Sequence of chain 2.A:
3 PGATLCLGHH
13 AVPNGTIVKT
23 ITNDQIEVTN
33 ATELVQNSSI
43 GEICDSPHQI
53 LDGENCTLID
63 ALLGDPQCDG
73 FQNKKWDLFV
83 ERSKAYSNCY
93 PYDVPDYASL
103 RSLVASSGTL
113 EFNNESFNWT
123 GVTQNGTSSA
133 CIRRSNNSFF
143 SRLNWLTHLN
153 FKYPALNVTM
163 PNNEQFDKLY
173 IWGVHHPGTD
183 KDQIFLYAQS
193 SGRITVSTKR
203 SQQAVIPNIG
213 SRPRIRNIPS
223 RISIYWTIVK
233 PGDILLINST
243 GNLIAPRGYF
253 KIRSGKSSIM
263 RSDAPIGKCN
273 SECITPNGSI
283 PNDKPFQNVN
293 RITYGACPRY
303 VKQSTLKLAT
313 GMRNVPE

This small molecule binds to this protein.
Small molecule (SMILES): CC(=O)N[C@@H]1[C@@H](O)[C@H](O)[C@@H](CO)O[C@H]1O

Sequence of chain 2.B:
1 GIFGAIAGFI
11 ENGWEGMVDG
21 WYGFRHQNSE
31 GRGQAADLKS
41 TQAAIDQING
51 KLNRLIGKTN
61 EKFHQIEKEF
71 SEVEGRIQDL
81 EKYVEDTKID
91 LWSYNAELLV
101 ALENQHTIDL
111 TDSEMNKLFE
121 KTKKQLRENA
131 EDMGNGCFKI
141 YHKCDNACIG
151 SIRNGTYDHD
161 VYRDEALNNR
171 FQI

Binding-site contacts:
Ligand atom C3 contacts residue VAL291 of chain 2.A at 4.0 Å (hydrophobic).
Ligand atom C4 contacts residue ASN279 of chain 2.A at 4.2 Å.
Ligand atom C7 contacts residue VAL291 of chain 2.A at 4.2 Å (hydrophobic).
Ligand atom C1 contacts residue ASN279 of chain 2.A at 1.4 Å.
Ligand atom N2 contacts residue VAL291 of chain 2.A at 3.4 Å (h-bond).
Ligand atom C8 contacts residue VAL291 of chain 2.A at 4.1 Å (hydrophobic).
Ligand atom O5 contacts residue ASN292 of chain 2.A at 3.7 Å.
Ligand atom C5 contacts residue ASN292 of chain 2.A at 3.8 Å.
Ligand atom C2 contacts residue VAL291 of chain 2.A at 3.8 Å (hydrophobic).
Ligand atom C2 contacts residue ASN279 of chain 2.A at 2.4 Å.
Ligand atom C1 contacts residue VAL291 of chain 2.A at 3.5 Å (hydrophobic).
Ligand atom O7 contacts residue ASN279 of chain 2.A at 3.0 Å (h-bond).
Ligand atom C5 contacts residue ASN279 of chain 2.A at 3.6 Å.
Ligand atom C6 contacts residue GLU69 of chain 2.B at 4.3 Å.
Ligand atom C8 contacts residue SER40 of chain 2.A at 4.4 Å.
Ligand atom O5 contacts residue VAL291 of chain 2.A at 4.4 Å.
Ligand atom C1 contacts residue ASN292 of chain 2.A at 4.0 Å.
Ligand atom O5 contacts residue ASN279 of chain 2.A at 2.3 Å (h-bond).
Ligand atom C3 contacts residue ASN279 of chain 2.A at 3.8 Å.
Ligand atom C6 contacts residue ASN292 of chain 2.A at 3.9 Å.
Ligand atom C7 contacts residue ASN279 of chain 2.A at 3.3 Å.
Ligand atom N2 contacts residue ASN279 of chain 2.A at 3.0 Å (h-bond).
Ligand atom C8 contacts residue ASN39 of chain 2.A at 3.4 Å.
Ligand atom C5 contacts residue VAL291 of chain 2.A at 4.3 Å (hydrophobic).